Binding-site contacts:
Ligand atom C7 contacts residue ASN61 of chain 1.C at 3.1 Å.
Ligand atom C2 contacts residue ASN61 of chain 1.C at 2.5 Å.
Ligand atom C6 contacts residue TYR28 of chain 1.C at 4.2 Å (hydrophobic).
Ligand atom C1 contacts residue TYR28 of chain 1.C at 3.8 Å (hydrophobic).
Ligand atom O7 contacts residue ASN61 of chain 1.C at 3.0 Å (h-bond).
Ligand atom C3 contacts residue ASN61 of chain 1.C at 3.8 Å.
Ligand atom C4 contacts residue ASN61 of chain 1.C at 4.2 Å.
Ligand atom C8 contacts residue THR630 of chain 1.C at 3.6 Å.
Ligand atom O5 contacts residue ASN61 of chain 1.C at 2.4 Å (h-bond).
Ligand atom O5 contacts residue TYR28 of chain 1.C at 3.2 Å.
Ligand atom C1 contacts residue ASN61 of chain 1.C at 1.4 Å.
Ligand atom O6 contacts residue TYR28 of chain 1.C at 4.1 Å.
Ligand atom C5 contacts residue ASN61 of chain 1.C at 3.7 Å.
Ligand atom N2 contacts residue ASN61 of chain 1.C at 2.9 Å (h-bond).
Ligand atom C5 contacts residue TYR28 of chain 1.C at 4.2 Å (hydrophobic).
Ligand atom C8 contacts residue ASN61 of chain 1.C at 4.1 Å.

Sequence of chain 1.C:
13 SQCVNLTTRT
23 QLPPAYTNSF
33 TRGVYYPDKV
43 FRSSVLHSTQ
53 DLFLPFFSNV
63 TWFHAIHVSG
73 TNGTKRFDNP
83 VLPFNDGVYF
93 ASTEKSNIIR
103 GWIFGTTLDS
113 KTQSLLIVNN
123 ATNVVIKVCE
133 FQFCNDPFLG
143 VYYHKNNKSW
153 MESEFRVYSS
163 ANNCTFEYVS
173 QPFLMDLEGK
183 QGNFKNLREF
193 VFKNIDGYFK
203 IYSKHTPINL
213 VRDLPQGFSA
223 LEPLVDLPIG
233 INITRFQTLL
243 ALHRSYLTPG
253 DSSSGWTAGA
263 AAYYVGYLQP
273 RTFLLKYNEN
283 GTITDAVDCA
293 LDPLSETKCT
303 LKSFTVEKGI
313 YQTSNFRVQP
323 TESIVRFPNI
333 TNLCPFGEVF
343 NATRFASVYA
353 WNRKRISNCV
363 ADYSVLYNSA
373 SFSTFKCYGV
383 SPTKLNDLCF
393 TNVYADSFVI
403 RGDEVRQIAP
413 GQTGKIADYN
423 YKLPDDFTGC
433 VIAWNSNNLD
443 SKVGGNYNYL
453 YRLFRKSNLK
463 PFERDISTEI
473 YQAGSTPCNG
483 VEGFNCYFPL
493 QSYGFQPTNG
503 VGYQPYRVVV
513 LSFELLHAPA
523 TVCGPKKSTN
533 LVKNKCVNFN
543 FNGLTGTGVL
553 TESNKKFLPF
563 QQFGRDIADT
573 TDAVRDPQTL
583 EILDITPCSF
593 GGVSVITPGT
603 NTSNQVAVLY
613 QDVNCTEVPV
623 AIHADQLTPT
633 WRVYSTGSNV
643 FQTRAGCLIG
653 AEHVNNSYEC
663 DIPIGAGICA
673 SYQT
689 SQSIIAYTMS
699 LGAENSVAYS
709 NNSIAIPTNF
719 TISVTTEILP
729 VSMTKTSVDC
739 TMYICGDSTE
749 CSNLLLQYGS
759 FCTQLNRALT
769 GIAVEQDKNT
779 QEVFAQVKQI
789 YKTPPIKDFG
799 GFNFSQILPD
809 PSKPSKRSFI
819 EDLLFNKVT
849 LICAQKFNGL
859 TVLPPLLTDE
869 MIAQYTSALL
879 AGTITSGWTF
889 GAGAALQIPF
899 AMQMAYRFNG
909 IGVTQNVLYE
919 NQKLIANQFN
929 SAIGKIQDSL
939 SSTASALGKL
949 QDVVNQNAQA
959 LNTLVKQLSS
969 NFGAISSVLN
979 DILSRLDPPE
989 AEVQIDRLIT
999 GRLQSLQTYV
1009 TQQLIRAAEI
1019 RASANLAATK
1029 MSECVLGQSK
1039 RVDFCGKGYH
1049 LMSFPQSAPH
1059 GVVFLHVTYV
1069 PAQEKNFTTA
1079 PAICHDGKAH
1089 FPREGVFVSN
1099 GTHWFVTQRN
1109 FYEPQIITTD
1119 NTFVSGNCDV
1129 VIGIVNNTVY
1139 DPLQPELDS

The small molecule below binds the protein below.
Small molecule (SMILES): CC(=O)N[C@@H]1[C@@H](O)[C@H](O)[C@@H](CO)O[C@H]1O